Binding-site contacts:
Ligand atom O07 contacts residue HIS97 of chain 1.A at 3.1 Å (h-bond).
Ligand atom S05 contacts residue HIS97 of chain 1.A at 3.8 Å.
Ligand atom C08 contacts residue PRO79 of chain 1.A at 3.6 Å (hydrophobic).
Ligand atom C08 contacts residue LEU81 of chain 1.A at 4.3 Å (hydrophobic).
Ligand atom S05 contacts residue SER80 of chain 1.A at 4.1 Å.
Ligand atom O06 contacts residue HIS97 of chain 1.A at 3.1 Å (h-bond).
Ligand atom O07 contacts residue PRO79 of chain 1.A at 3.7 Å.
Ligand atom C04 contacts residue HIS97 of chain 1.A at 3.6 Å.
Ligand atom S05 contacts residue LEU81 of chain 1.A at 4.3 Å.
Ligand atom O06 contacts residue SER80 of chain 1.A at 3.1 Å.
Ligand atom C08 contacts residue SER80 of chain 1.A at 4.1 Å.
Ligand atom C14 contacts residue LEU81 of chain 1.A at 4.2 Å (hydrophobic).
Ligand atom S05 contacts residue PRO79 of chain 1.A at 4.0 Å.
Ligand atom O06 contacts residue LEU81 of chain 1.A at 3.2 Å (h-bond).
Ligand atom O06 contacts residue SER96 of chain 1.A at 3.9 Å.
Ligand atom O07 contacts residue SER80 of chain 1.A at 4.1 Å.
Ligand atom O06 contacts residue PRO79 of chain 1.A at 4.3 Å.

This protein binds this small molecule.
Small molecule (SMILES): C[C@]1(NC(=O)C2CC2)CCS(=O)(=O)C1

Sequence of chain 1.A:
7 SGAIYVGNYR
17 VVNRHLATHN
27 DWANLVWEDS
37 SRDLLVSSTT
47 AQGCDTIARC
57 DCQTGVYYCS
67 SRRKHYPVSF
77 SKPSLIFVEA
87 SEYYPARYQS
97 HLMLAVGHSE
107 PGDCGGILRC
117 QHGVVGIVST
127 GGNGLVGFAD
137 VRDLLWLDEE